Sequence of chain 1.A:
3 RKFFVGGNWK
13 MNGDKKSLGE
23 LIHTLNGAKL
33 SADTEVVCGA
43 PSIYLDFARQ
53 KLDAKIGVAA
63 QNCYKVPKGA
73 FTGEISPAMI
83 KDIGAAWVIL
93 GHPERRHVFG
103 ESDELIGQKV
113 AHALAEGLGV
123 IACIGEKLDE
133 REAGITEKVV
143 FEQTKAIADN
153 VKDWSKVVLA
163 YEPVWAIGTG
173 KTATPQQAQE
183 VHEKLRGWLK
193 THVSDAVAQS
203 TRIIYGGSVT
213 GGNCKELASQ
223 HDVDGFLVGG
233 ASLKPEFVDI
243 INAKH

Binding-site contacts:
Ligand atom P contacts residue SER210 of chain 1.A at 3.7 Å.
Ligand atom O1 contacts residue GLU164 of chain 1.A at 4.0 Å.
Ligand atom O2 contacts residue HIS94 of chain 1.A at 3.0 Å (h-bond).
Ligand atom O2 contacts residue LEU229 of chain 1.A at 3.2 Å.
Ligand atom P contacts residue GLY231 of chain 1.A at 3.8 Å.
Ligand atom C2 contacts residue VAL230 of chain 1.A at 4.2 Å (hydrophobic).
Ligand atom C1 contacts residue GLU164 of chain 1.A at 3.6 Å.
Ligand atom O3P contacts residue GLY232 of chain 1.A at 3.9 Å.
Ligand atom O4P contacts residue GLY170 of chain 1.A at 2.9 Å (h-bond).
Ligand atom O3P contacts residue SER210 of chain 1.A at 3.7 Å.
Ligand atom C2 contacts residue LYS12 of chain 1.A at 3.9 Å.
Ligand atom O4P contacts residue SER210 of chain 1.A at 2.7 Å (h-bond).
Ligand atom O2P contacts residue GLY232 of chain 1.A at 3.2 Å (h-bond).
Ligand atom O1 contacts residue HIS94 of chain 1.A at 2.8 Å (h-bond).
Ligand atom O1P contacts residue GLY231 of chain 1.A at 3.6 Å.
Ligand atom P contacts residue GLY170 of chain 1.A at 3.8 Å.
Ligand atom O1P contacts residue LYS12 of chain 1.A at 3.2 Å (salt-bridge).
Ligand atom C2 contacts residue LEU229 of chain 1.A at 3.6 Å (hydrophobic).
Ligand atom O4P contacts residue GLY209 of chain 1.A at 3.6 Å.
Ligand atom O4P contacts residue ILE169 of chain 1.A at 3.5 Å.
Ligand atom C2 contacts residue GLY231 of chain 1.A at 3.6 Å.
Ligand atom N2 contacts residue HIS94 of chain 1.A at 3.8 Å.
Ligand atom N2 contacts residue LEU229 of chain 1.A at 3.2 Å (h-bond).
Ligand atom C1 contacts residue LEU229 of chain 1.A at 4.0 Å (hydrophobic).
Ligand atom N2 contacts residue ASN10 of chain 1.A at 4.1 Å.
Ligand atom O3P contacts residue VAL230 of chain 1.A at 3.8 Å.
Ligand atom O2 contacts residue ASN10 of chain 1.A at 3.3 Å (h-bond).
Ligand atom O2P contacts residue GLY170 of chain 1.A at 3.8 Å.
Ligand atom O4P contacts residue ALA168 of chain 1.A at 3.5 Å (h-bond).
Ligand atom N2 contacts residue GLU164 of chain 1.A at 3.0 Å (salt-bridge).
Ligand atom C1 contacts residue HIS94 of chain 1.A at 3.6 Å.
Ligand atom O2 contacts residue GLU164 of chain 1.A at 2.7 Å (salt-bridge).
Ligand atom C2 contacts residue GLY209 of chain 1.A at 4.1 Å.
Ligand atom O3P contacts residue GLY231 of chain 1.A at 2.8 Å (h-bond).
Ligand atom O2P contacts residue GLY231 of chain 1.A at 3.9 Å.
Ligand atom P contacts residue GLY232 of chain 1.A at 4.1 Å.
Ligand atom O1 contacts residue LYS12 of chain 1.A at 2.9 Å (salt-bridge).
Ligand atom O1 contacts residue ILE169 of chain 1.A at 3.4 Å.
Ligand atom C1 contacts residue LYS12 of chain 1.A at 3.5 Å.
Ligand atom O1P contacts residue ILE169 of chain 1.A at 4.0 Å.

A small-molecule ligand and the protein it binds are described below.
Small molecule (SMILES): O=C(COP(=O)(O)O)NO